This small molecule binds to this protein.
Small molecule (SMILES): Nc1ccn([C@@H]2O[C@H](CO[P](=O)(O)O[C@H]3[C@@H](O)[C@H](n4ccc(N)nc4=O)O[C@@H]3CO[P](=O)(O)O[C@H]3[C@@H](O)[C@H](n4ccc(N)nc4=O)O[C@@H]3CO)[C@@H](O)[C@H]2O)c(=O)n1

Sequence of chain 52.C:
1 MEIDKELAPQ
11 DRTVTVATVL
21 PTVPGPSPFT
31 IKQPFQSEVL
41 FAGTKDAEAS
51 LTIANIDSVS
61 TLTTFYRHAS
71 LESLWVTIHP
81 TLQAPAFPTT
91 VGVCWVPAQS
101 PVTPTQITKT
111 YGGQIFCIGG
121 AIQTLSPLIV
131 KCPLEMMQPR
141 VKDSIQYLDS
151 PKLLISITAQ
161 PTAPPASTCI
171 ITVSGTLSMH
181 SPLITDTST

Binding-site contacts:
Ligand atom OP1 contacts residue TRP75 of chain 52.C at 3.9 Å.
Ligand atom O3' contacts residue THR13 of chain 53.D at 4.4 Å.
Ligand atom C4' contacts residue TRP75 of chain 52.C at 4.5 Å (hydrophobic).
Ligand atom O2' contacts residue ASP11 of chain 53.D at 3.5 Å.
Ligand atom O5' contacts residue LYS131 of chain 52.C at 3.3 Å.
Ligand atom C2 contacts residue ARG12 of chain 53.D at 4.5 Å.
Ligand atom C1' contacts residue ARG12 of chain 53.D at 3.9 Å.
Ligand atom O2' contacts residue THR13 of chain 53.D at 3.8 Å.
Ligand atom O2 contacts residue ARG12 of chain 53.D at 3.6 Å.
Ligand atom O4' contacts residue ARG12 of chain 53.D at 4.0 Å.
Ligand atom O2' contacts residue TYR111 of chain 53.D at 4.3 Å.
Ligand atom OP2 contacts residue SER73 of chain 52.C at 4.0 Å.
Ligand atom OP1 contacts residue THR176 of chain 52.C at 3.4 Å (h-bond).
Ligand atom OP1 contacts residue SER73 of chain 52.C at 3.2 Å (h-bond).
Ligand atom O5' contacts residue TYR111 of chain 53.D at 4.4 Å.
Ligand atom O5' contacts residue ARG12 of chain 53.D at 4.1 Å.
Ligand atom O3' contacts residue TRP75 of chain 52.C at 3.6 Å.
Ligand atom P contacts residue SER73 of chain 52.C at 4.1 Å.
Ligand atom O2' contacts residue VAL14 of chain 53.D at 4.3 Å.
Ligand atom C5' contacts residue ARG12 of chain 53.D at 4.3 Å.
Ligand atom C5' contacts residue LYS131 of chain 52.C at 4.2 Å.
Ligand atom P contacts residue TRP75 of chain 52.C at 4.3 Å.
Ligand atom P contacts residue TYR111 of chain 53.D at 4.5 Å.
Ligand atom O2' contacts residue ARG12 of chain 53.D at 3.6 Å.
Ligand atom C4' contacts residue ARG12 of chain 53.D at 3.6 Å.
Ligand atom OP1 contacts residue TYR111 of chain 53.D at 3.6 Å (h-bond).
Ligand atom OP1 contacts residue VAL14 of chain 53.D at 3.4 Å.

Sequence of chain 53.D:
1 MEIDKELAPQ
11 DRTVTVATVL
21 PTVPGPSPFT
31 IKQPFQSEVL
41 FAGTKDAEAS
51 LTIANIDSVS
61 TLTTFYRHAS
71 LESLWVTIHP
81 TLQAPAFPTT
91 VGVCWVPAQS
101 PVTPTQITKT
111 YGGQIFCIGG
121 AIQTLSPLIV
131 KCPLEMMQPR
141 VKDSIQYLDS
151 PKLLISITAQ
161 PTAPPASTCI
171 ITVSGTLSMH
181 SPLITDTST